Sequence of chain 1.C:
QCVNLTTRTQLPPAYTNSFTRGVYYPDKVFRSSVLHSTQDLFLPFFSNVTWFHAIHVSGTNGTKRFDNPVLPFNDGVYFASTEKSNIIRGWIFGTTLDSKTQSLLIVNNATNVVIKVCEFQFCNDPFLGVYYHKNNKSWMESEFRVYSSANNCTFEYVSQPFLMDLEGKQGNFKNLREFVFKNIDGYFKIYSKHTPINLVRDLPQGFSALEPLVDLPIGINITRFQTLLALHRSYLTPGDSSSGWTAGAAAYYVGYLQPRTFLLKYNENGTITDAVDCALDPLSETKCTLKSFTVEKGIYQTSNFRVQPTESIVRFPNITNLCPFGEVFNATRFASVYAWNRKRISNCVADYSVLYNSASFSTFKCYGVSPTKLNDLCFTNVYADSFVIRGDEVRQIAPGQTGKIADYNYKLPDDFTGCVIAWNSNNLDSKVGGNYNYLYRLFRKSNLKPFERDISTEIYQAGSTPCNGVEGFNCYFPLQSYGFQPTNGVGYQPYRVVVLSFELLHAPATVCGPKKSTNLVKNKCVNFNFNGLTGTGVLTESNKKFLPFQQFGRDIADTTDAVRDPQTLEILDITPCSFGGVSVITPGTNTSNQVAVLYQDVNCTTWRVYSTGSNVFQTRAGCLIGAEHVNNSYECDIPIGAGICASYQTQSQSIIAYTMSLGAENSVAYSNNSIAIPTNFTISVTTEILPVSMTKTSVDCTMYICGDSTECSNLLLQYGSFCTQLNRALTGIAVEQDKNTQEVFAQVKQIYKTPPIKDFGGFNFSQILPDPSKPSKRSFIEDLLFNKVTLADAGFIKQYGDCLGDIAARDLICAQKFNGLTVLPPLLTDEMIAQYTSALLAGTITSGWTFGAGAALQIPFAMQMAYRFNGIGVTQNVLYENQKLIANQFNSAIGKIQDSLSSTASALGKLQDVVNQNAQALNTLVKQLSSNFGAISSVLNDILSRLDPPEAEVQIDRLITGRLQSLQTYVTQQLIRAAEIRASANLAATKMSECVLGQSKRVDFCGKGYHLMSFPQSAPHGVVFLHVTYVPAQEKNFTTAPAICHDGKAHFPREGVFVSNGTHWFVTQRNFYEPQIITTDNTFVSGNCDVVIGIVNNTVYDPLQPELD

The small molecule below binds the protein below.
Small molecule (SMILES): CC(=O)N[C@H]1[C@H](O[C@H]2[C@H](O)[C@@H](NC(C)=O)CO[C@@H]2CO)O[C@H](CO)[C@@H](O)[C@@H]1O

Binding-site contacts:
Ligand atom C7 contacts residue HIS146 of chain 1.C at 3.9 Å.
Ligand atom O5 contacts residue ASN149 of chain 1.C at 2.5 Å (h-bond).
Ligand atom O3 contacts residue MET153 of chain 1.C at 3.5 Å.
Ligand atom C3 contacts residue HIS146 of chain 1.C at 4.4 Å.
Ligand atom C2 contacts residue ASN149 of chain 1.C at 2.6 Å.
Ligand atom C8 contacts residue HIS146 of chain 1.C at 4.0 Å.
Ligand atom C6 contacts residue HIS146 of chain 1.C at 4.4 Å.
Ligand atom C7 contacts residue MET153 of chain 1.C at 3.6 Å (hydrophobic).
Ligand atom O7 contacts residue ASN149 of chain 1.C at 4.3 Å.
Ligand atom O5 contacts residue HIS146 of chain 1.C at 4.3 Å.
Ligand atom C3 contacts residue MET153 of chain 1.C at 3.8 Å (hydrophobic).
Ligand atom C3 contacts residue ASN149 of chain 1.C at 3.9 Å.
Ligand atom O7 contacts residue MET153 of chain 1.C at 4.5 Å.
Ligand atom O7 contacts residue HIS146 of chain 1.C at 3.6 Å.
Ligand atom C1 contacts residue HIS146 of chain 1.C at 4.0 Å.
Ligand atom C8 contacts residue MET153 of chain 1.C at 3.7 Å (hydrophobic).
Ligand atom N2 contacts residue MET153 of chain 1.C at 3.4 Å.
Ligand atom C7 contacts residue SER151 of chain 1.C at 4.3 Å.
Ligand atom O6 contacts residue ASN148 of chain 1.C at 3.2 Å (h-bond).
Ligand atom C2 contacts residue MET153 of chain 1.C at 4.2 Å (hydrophobic).
Ligand atom N2 contacts residue ASN149 of chain 1.C at 2.9 Å (h-bond).
Ligand atom C5 contacts residue HIS146 of chain 1.C at 3.7 Å.
Ligand atom C6 contacts residue ASN148 of chain 1.C at 4.4 Å.
Ligand atom C7 contacts residue ASN149 of chain 1.C at 3.8 Å.
Ligand atom C5 contacts residue ASN149 of chain 1.C at 3.8 Å.
Ligand atom C1 contacts residue ASN149 of chain 1.C at 1.5 Å.
Ligand atom C8 contacts residue ASN149 of chain 1.C at 4.4 Å.
Ligand atom O5 contacts residue ASN148 of chain 1.C at 4.2 Å.
Ligand atom O6 contacts residue HIS146 of chain 1.C at 4.2 Å.
Ligand atom C4 contacts residue ASN149 of chain 1.C at 4.4 Å.
Ligand atom O4 contacts residue HIS146 of chain 1.C at 4.1 Å.
Ligand atom C8 contacts residue SER151 of chain 1.C at 3.3 Å.
Ligand atom N2 contacts residue SER151 of chain 1.C at 4.2 Å.